Sequence of chain 1.D:
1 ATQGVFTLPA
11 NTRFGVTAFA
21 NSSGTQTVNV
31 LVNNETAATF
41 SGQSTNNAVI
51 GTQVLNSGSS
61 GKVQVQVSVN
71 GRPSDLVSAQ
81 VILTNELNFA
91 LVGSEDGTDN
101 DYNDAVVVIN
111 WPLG

Sequence of chain 1.C:
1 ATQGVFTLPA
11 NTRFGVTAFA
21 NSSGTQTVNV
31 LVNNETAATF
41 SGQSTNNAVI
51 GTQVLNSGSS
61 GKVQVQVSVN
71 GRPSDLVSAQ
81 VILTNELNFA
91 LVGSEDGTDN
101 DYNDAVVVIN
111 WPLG

Binding-site contacts:
Ligand atom O3 contacts residue ASP101 of chain 1.D at 2.8 Å (salt-bridge).
Ligand atom O3 contacts residue CA1 of chain 1.S at 2.5 Å.
Ligand atom O4 contacts residue SER22 of chain 1.D at 3.4 Å.
Ligand atom O5 contacts residue SER23 of chain 1.D at 2.9 Å (h-bond).
Ligand atom O5 contacts residue SER22 of chain 1.D at 3.4 Å (h-bond).
Ligand atom C3 contacts residue CA1 of chain 1.Q at 3.4 Å.
Ligand atom O5 contacts residue FUC1 of chain 1.R at 0.0 Å (h-bond).
Ligand atom O3 contacts residue FUC1 of chain 1.R at 0.0 Å (h-bond).
Ligand atom O4 contacts residue ASN21 of chain 1.D at 3.1 Å (h-bond).
Ligand atom O4 contacts residue GLY114 of chain 1.C at 2.6 Å (h-bond).
Ligand atom O2 contacts residue FUC1 of chain 1.R at 0.0 Å (h-bond).
Ligand atom C6 contacts residue FUC1 of chain 1.R at 0.0 Å.
Ligand atom C2 contacts residue CA1 of chain 1.Q at 3.2 Å.
Ligand atom C1 contacts residue SER22 of chain 1.D at 3.3 Å.
Ligand atom C2 contacts residue FUC1 of chain 1.R at 0.0 Å.
Ligand atom C2 contacts residue ASP96 of chain 1.D at 3.5 Å.
Ligand atom C3 contacts residue ASP99 of chain 1.D at 3.2 Å.
Ligand atom O3 contacts residue ASP104 of chain 1.D at 3.2 Å (salt-bridge).
Ligand atom C5 contacts residue FUC1 of chain 1.R at 0.0 Å.
Ligand atom O3 contacts residue CA1 of chain 1.Q at 2.6 Å.
Ligand atom C4 contacts residue CA1 of chain 1.S at 3.4 Å.
Ligand atom C2 contacts residue SER22 of chain 1.D at 3.5 Å.
Ligand atom O2 contacts residue CA1 of chain 1.Q at 2.5 Å.
Ligand atom O3 contacts residue ASP99 of chain 1.D at 2.4 Å (salt-bridge).
Ligand atom O2 contacts residue ASP104 of chain 1.D at 3.3 Å (salt-bridge).
Ligand atom C3 contacts residue FUC1 of chain 1.R at 0.0 Å.
Ligand atom O1 contacts residue SER23 of chain 1.D at 3.0 Å (h-bond).
Ligand atom O4 contacts residue CA1 of chain 1.S at 2.5 Å.
Ligand atom C4 contacts residue FUC1 of chain 1.R at 0.0 Å.
Ligand atom C1 contacts residue SER23 of chain 1.D at 3.5 Å.
Ligand atom C2 contacts residue ASP104 of chain 1.D at 3.1 Å.
Ligand atom O1 contacts residue ASP96 of chain 1.D at 3.1 Å (salt-bridge).
Ligand atom C4 contacts residue GLY114 of chain 1.C at 3.3 Å.
Ligand atom C3 contacts residue CA1 of chain 1.S at 3.4 Å.
Ligand atom O1 contacts residue SER22 of chain 1.D at 2.5 Å (h-bond).
Ligand atom O4 contacts residue FUC1 of chain 1.R at 0.0 Å (h-bond).
Ligand atom C1 contacts residue FUC1 of chain 1.R at 0.0 Å.
Ligand atom O2 contacts residue GLU95 of chain 1.D at 3.4 Å (salt-bridge).
Ligand atom O1 contacts residue FUC1 of chain 1.R at 1.6 Å.
Ligand atom O2 contacts residue ASP96 of chain 1.D at 2.8 Å (salt-bridge).

A small-molecule ligand and the protein it binds are described below.
Small molecule (SMILES): C[C@@H]1O[C@H](O)[C@@H](O)[C@H](O)[C@@H]1O